Sequence of chain 1.B:
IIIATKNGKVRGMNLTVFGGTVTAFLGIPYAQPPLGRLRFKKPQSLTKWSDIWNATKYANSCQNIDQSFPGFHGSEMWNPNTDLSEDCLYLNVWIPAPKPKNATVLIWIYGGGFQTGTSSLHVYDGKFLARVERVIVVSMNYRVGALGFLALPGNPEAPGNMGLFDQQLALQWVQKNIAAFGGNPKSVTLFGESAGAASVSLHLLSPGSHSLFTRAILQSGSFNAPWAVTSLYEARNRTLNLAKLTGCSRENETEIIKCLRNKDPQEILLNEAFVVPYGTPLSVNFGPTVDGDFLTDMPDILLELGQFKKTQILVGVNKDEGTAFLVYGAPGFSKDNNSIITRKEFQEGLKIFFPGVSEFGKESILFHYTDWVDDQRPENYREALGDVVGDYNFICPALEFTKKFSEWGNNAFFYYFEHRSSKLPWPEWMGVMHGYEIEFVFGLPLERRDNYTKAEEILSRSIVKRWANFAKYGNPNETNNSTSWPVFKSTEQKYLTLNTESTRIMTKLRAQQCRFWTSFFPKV

Binding-site contacts:
Ligand atom N2 contacts residue ASN482 of chain 1.B at 3.1 Å (h-bond).
Ligand atom C5 contacts residue TYR478 of chain 1.B at 3.8 Å (hydrophobic).
Ligand atom C7 contacts residue GLU483 of chain 1.B at 3.7 Å.
Ligand atom C3 contacts residue ASN482 of chain 1.B at 3.9 Å.
Ligand atom O6 contacts residue ASN482 of chain 1.B at 4.0 Å.
Ligand atom C7 contacts residue ASN482 of chain 1.B at 3.3 Å.
Ligand atom C8 contacts residue GLU483 of chain 1.B at 3.1 Å.
Ligand atom C1 contacts residue ASN482 of chain 1.B at 1.5 Å.
Ligand atom C1 contacts residue ASN480 of chain 1.B at 4.2 Å.
Ligand atom O7 contacts residue ASN482 of chain 1.B at 3.1 Å (h-bond).
Ligand atom O5 contacts residue ASN482 of chain 1.B at 2.6 Å (h-bond).
Ligand atom O6 contacts residue ASN480 of chain 1.B at 4.1 Å.
Ligand atom C8 contacts residue THR484 of chain 1.B at 3.8 Å.
Ligand atom C2 contacts residue ASN482 of chain 1.B at 2.6 Å.
Ligand atom O5 contacts residue TYR478 of chain 1.B at 3.4 Å.
Ligand atom C6 contacts residue TYR478 of chain 1.B at 3.5 Å (hydrophobic).
Ligand atom C5 contacts residue ASN482 of chain 1.B at 3.7 Å.
Ligand atom O7 contacts residue GLU483 of chain 1.B at 4.0 Å.
Ligand atom C6 contacts residue ASN482 of chain 1.B at 3.9 Å.
Ligand atom C4 contacts residue ASN482 of chain 1.B at 4.3 Å.
Ligand atom C6 contacts residue ASN480 of chain 1.B at 4.5 Å.

This protein binds this small molecule.
Small molecule (SMILES): CC(=O)N[C@@H]1[C@@H](O)[C@H](O)[C@@H](CO)O[C@H]1O